Sequence of chain 1.C:
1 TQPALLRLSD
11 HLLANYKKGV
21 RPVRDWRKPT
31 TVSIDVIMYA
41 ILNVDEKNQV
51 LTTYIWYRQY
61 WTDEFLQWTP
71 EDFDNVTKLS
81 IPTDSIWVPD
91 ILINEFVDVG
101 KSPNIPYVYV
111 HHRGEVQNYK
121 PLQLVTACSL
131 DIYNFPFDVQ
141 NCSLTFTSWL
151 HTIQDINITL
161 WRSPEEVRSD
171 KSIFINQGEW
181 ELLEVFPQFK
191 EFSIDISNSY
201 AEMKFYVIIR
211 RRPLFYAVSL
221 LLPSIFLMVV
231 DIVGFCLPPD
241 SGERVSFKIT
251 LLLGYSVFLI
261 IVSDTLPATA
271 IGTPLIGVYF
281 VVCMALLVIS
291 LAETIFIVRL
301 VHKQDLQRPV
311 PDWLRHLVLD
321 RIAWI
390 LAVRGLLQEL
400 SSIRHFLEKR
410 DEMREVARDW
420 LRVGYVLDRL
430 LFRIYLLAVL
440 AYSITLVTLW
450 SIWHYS

The small molecule below binds the protein below.
Small molecule (SMILES): CC(=O)N[C@H]1[C@H](O[C@H]2[C@H](O)[C@@H](NC(C)=O)CO[C@@H]2CO)O[C@H](CO)[C@@H](O)[C@@H]1O

Binding-site contacts:
Ligand atom C7 contacts residue ILE208 of chain 1.C at 4.2 Å (hydrophobic).
Ligand atom C4 contacts residue ASN141 of chain 1.C at 4.3 Å.
Ligand atom O7 contacts residue LYS190 of chain 1.C at 3.5 Å.
Ligand atom O7 contacts residue TYR206 of chain 1.C at 3.2 Å (h-bond).
Ligand atom C5 contacts residue TYR206 of chain 1.C at 4.2 Å (hydrophobic).
Ligand atom N2 contacts residue ILE208 of chain 1.C at 3.7 Å.
Ligand atom C6 contacts residue TYR206 of chain 1.C at 4.4 Å (hydrophobic).
Ligand atom C5 contacts residue ASN141 of chain 1.C at 3.7 Å.
Ligand atom C2 contacts residue ASN141 of chain 1.C at 2.5 Å.
Ligand atom C3 contacts residue ASN141 of chain 1.C at 3.8 Å.
Ligand atom C8 contacts residue ILE208 of chain 1.C at 3.7 Å (hydrophobic).
Ligand atom C7 contacts residue TYR206 of chain 1.C at 3.8 Å (hydrophobic).
Ligand atom N2 contacts residue ASN141 of chain 1.C at 3.0 Å (h-bond).
Ligand atom C8 contacts residue TYR206 of chain 1.C at 3.8 Å (hydrophobic).
Ligand atom O5 contacts residue ASN141 of chain 1.C at 2.4 Å (h-bond).
Ligand atom C1 contacts residue ASN141 of chain 1.C at 1.4 Å.
Ligand atom C7 contacts residue ASN141 of chain 1.C at 4.0 Å.
Ligand atom C7 contacts residue LYS190 of chain 1.C at 4.3 Å.